Binding-site contacts:
Ligand atom C2 contacts residue ASN57 of chain 3.C at 3.1 Å.
Ligand atom C3 contacts residue ASN57 of chain 3.C at 4.5 Å.
Ligand atom C7 contacts residue ASN57 of chain 3.C at 3.4 Å.
Ligand atom O5 contacts residue ASN57 of chain 3.C at 3.8 Å.
Ligand atom N2 contacts residue ASN57 of chain 3.C at 3.5 Å (h-bond).
Ligand atom O7 contacts residue ASN57 of chain 3.C at 3.0 Å (h-bond).
Ligand atom O6 contacts residue TYR88 of chain 3.C at 3.5 Å (h-bond).
Ligand atom C1 contacts residue ASN57 of chain 3.C at 3.3 Å.

The small molecule below binds the protein below.
Small molecule (SMILES): CC(=O)N[C@@H]1[C@@H](O)[C@H](O)[C@@H](CO)O[C@H]1O

Sequence of chain 3.C:
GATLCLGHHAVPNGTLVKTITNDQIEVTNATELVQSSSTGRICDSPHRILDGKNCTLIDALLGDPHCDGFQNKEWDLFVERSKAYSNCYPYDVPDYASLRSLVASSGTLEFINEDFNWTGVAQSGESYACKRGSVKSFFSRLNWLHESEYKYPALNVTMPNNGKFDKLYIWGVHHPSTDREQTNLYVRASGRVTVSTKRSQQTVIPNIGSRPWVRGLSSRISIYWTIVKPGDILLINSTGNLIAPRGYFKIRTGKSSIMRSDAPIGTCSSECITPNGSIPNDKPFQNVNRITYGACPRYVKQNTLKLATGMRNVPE